The small molecule below binds the protein below.
Small molecule (SMILES): CC(=O)N[C@H]1[C@H](O[C@H]2[C@H](O)[C@@H](NC(C)=O)CO[C@@H]2CO)O[C@H](CO)[C@@H](O[C@@H]2O[C@H](CO)[C@@H](O)[C@H](O)[C@@H]2O)[C@@H]1O

Binding-site contacts:
Ligand atom C6 contacts residue THR206 of chain 1.G at 4.2 Å.
Ligand atom C2 contacts residue ASN204 of chain 1.G at 2.4 Å.
Ligand atom O7 contacts residue HIS321 of chain 1.G at 4.0 Å.
Ligand atom C8 contacts residue ASN204 of chain 1.G at 4.3 Å.
Ligand atom C5 contacts residue THR206 of chain 1.G at 3.7 Å.
Ligand atom N2 contacts residue ASN204 of chain 1.G at 2.9 Å (h-bond).
Ligand atom C8 contacts residue SER244 of chain 1.G at 3.8 Å.
Ligand atom C1 contacts residue THR206 of chain 1.G at 4.0 Å.
Ligand atom O6 contacts residue ASN204 of chain 1.G at 3.9 Å.
Ligand atom C3 contacts residue ASN204 of chain 1.G at 3.8 Å.
Ligand atom O7 contacts residue ASN204 of chain 1.G at 3.1 Å (h-bond).
Ligand atom O5 contacts residue ASN204 of chain 1.G at 2.4 Å (h-bond).
Ligand atom C1 contacts residue ASN204 of chain 1.G at 1.4 Å.
Ligand atom C7 contacts residue ASN204 of chain 1.G at 3.2 Å.
Ligand atom O5 contacts residue THR206 of chain 1.G at 3.9 Å.
Ligand atom C4 contacts residue ASN204 of chain 1.G at 4.2 Å.
Ligand atom C5 contacts residue ASN204 of chain 1.G at 3.6 Å.
Ligand atom O6 contacts residue THR206 of chain 1.G at 4.5 Å.

Sequence of chain 1.G:
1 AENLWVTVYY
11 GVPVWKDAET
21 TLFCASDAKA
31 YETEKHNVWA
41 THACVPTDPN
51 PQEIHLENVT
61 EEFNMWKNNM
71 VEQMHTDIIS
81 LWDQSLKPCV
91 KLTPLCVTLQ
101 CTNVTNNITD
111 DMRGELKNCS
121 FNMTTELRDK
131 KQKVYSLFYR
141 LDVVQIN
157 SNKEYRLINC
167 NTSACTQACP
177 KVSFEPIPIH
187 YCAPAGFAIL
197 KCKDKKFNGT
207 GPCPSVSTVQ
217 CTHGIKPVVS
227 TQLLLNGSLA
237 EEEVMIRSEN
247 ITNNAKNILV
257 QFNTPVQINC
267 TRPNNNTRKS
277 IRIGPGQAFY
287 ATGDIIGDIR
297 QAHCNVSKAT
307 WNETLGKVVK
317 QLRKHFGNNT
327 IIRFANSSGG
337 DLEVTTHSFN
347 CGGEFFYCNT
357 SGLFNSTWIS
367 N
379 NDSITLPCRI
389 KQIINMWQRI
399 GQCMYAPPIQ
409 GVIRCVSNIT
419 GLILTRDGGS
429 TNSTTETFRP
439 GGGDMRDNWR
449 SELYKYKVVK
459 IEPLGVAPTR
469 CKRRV